Sequence of chain 2.O:
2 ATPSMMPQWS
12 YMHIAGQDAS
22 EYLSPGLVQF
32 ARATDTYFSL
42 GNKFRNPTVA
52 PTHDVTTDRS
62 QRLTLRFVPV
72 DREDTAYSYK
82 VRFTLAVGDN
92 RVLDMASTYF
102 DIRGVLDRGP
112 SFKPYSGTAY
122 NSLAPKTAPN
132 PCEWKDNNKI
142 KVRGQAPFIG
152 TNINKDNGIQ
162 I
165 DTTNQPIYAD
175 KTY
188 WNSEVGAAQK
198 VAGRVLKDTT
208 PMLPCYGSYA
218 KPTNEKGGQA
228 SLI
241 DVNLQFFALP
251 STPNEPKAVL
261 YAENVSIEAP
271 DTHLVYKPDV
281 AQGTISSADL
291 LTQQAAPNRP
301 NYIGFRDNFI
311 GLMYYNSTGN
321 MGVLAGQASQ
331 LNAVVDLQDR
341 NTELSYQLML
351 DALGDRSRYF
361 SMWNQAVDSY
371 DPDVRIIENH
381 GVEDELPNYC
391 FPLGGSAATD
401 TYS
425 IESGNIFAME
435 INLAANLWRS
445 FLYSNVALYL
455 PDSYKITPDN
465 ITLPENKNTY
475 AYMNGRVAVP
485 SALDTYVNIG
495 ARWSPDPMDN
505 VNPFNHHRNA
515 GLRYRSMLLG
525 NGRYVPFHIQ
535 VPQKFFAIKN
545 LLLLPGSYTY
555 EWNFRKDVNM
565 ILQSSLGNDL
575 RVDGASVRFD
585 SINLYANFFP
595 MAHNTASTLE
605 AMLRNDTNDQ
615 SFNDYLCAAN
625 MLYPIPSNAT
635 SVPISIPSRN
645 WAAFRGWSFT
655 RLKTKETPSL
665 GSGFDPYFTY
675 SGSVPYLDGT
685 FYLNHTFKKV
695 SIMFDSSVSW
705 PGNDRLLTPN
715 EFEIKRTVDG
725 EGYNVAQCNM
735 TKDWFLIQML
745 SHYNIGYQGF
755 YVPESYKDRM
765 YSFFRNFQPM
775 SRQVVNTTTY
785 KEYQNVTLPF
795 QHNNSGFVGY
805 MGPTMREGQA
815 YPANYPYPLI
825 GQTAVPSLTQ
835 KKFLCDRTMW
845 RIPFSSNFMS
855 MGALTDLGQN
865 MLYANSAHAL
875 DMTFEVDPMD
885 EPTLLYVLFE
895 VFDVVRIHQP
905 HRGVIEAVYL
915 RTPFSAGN

The small molecule below binds the protein below.
Small molecule (SMILES): CSCC[C@H](NC(=O)[C@H](Cc1ccccc1)NC(=O)[C@H]1CCCN1C(=O)[C@@H](N)CCCN=C(N)N)C(=O)NCC(=O)N[C@@H](C=O)[C@@H](C)O

Sequence of chain 2.N:
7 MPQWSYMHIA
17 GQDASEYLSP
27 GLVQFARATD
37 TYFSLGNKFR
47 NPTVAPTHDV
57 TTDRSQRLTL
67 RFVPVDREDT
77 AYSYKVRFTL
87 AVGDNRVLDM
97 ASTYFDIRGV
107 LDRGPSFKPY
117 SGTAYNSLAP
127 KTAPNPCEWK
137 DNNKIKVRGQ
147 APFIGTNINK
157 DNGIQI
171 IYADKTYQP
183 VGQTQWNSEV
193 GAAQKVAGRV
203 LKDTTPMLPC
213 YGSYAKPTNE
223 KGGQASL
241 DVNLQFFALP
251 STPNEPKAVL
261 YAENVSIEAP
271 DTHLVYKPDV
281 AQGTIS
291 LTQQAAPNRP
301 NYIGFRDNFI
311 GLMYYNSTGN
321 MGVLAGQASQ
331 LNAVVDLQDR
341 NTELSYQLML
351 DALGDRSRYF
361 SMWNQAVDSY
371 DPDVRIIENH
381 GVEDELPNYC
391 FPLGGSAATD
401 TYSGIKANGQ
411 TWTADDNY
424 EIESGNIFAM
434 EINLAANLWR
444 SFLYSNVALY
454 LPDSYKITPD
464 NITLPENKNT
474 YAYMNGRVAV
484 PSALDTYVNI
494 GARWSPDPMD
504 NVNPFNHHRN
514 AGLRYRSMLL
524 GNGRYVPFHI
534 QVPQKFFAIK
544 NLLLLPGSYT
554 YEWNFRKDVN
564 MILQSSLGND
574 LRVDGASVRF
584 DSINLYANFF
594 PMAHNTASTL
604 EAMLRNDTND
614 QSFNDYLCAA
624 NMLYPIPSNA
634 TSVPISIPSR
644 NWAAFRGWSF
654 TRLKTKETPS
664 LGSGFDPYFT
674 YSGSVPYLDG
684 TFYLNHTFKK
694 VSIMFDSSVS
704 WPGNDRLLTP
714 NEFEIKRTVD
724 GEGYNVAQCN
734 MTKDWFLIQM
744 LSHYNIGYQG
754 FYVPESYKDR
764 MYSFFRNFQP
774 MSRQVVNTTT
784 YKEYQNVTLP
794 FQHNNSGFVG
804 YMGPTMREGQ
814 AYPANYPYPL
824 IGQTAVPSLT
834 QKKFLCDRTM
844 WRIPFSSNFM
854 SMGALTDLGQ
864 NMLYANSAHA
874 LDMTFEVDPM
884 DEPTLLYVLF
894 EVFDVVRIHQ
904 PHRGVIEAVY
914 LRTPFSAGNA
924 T

Binding-site contacts:
Ligand atom CG contacts residue TYR38 of chain 2.N at 3.7 Å (hydrophobic).
Ligand atom N contacts residue VAL50 of chain 2.O at 3.6 Å (h-bond).
Ligand atom O contacts residue PRO52 of chain 2.O at 4.0 Å.
Ligand atom C contacts residue PRO52 of chain 2.O at 4.2 Å (hydrophobic).
Ligand atom CZ contacts residue PHE31 of chain 2.N at 4.3 Å (hydrophobic).
Ligand atom N contacts residue VAL50 of chain 2.O at 4.2 Å.
Ligand atom CA contacts residue VAL50 of chain 2.O at 3.0 Å (hydrophobic).
Ligand atom CA contacts residue PRO52 of chain 2.O at 4.1 Å (hydrophobic).
Ligand atom O contacts residue GLY17 of chain 2.O at 4.0 Å.
Ligand atom N contacts residue PRO52 of chain 2.O at 4.0 Å.
Ligand atom CB contacts residue VAL56 of chain 2.O at 4.2 Å (hydrophobic).
Ligand atom O contacts residue PRO48 of chain 2.O at 3.4 Å.
Ligand atom NH1 contacts residue PHE31 of chain 2.N at 3.0 Å.
Ligand atom CA contacts residue ALA51 of chain 2.O at 4.4 Å (hydrophobic).
Ligand atom CB contacts residue ALA34 of chain 2.N at 4.3 Å (hydrophobic).
Ligand atom CA contacts residue PRO48 of chain 2.O at 4.2 Å (hydrophobic).
Ligand atom NH1 contacts residue MET606 of chain 2.O at 4.0 Å.
Ligand atom OG1 contacts residue THR49 of chain 2.O at 4.2 Å.
Ligand atom NH2 contacts residue THR602 of chain 2.O at 4.4 Å.
Ligand atom NH2 contacts residue MET606 of chain 2.O at 4.2 Å.
Ligand atom C contacts residue PRO48 of chain 2.O at 3.9 Å (hydrophobic).
Ligand atom C contacts residue VAL50 of chain 2.O at 3.6 Å (hydrophobic).
Ligand atom O contacts residue VAL50 of chain 2.O at 3.7 Å.
Ligand atom O contacts residue ALA34 of chain 2.N at 4.1 Å.
Ligand atom CZ contacts residue PHE31 of chain 2.N at 4.2 Å (hydrophobic).
Ligand atom O contacts residue THR49 of chain 2.O at 4.2 Å.
Ligand atom CD2 contacts residue HIS54 of chain 2.O at 4.4 Å.
Ligand atom CD2 contacts residue TYR38 of chain 2.N at 3.8 Å (hydrophobic).
Ligand atom CB contacts residue TYR38 of chain 2.N at 3.6 Å (hydrophobic).
Ligand atom CE2 contacts residue ASP55 of chain 2.O at 3.6 Å.
Ligand atom CB contacts residue PRO52 of chain 2.O at 3.8 Å (hydrophobic).
Ligand atom CD1 contacts residue TYR38 of chain 2.N at 4.4 Å (hydrophobic).
Ligand atom CB contacts residue THR49 of chain 2.O at 4.0 Å.
Ligand atom CE2 contacts residue THR599 of chain 2.O at 4.2 Å.
Ligand atom CB contacts residue PRO48 of chain 2.O at 3.9 Å (hydrophobic).
Ligand atom OG1 contacts residue PRO48 of chain 2.O at 3.1 Å.
Ligand atom CD2 contacts residue ASP55 of chain 2.O at 3.8 Å.
Ligand atom CD2 contacts residue VAL56 of chain 2.O at 3.8 Å (hydrophobic).
Ligand atom NH1 contacts residue GLY27 of chain 2.N at 4.4 Å.
Ligand atom CD1 contacts residue ALA34 of chain 2.N at 4.3 Å (hydrophobic).

Sequence of chain 2.P:
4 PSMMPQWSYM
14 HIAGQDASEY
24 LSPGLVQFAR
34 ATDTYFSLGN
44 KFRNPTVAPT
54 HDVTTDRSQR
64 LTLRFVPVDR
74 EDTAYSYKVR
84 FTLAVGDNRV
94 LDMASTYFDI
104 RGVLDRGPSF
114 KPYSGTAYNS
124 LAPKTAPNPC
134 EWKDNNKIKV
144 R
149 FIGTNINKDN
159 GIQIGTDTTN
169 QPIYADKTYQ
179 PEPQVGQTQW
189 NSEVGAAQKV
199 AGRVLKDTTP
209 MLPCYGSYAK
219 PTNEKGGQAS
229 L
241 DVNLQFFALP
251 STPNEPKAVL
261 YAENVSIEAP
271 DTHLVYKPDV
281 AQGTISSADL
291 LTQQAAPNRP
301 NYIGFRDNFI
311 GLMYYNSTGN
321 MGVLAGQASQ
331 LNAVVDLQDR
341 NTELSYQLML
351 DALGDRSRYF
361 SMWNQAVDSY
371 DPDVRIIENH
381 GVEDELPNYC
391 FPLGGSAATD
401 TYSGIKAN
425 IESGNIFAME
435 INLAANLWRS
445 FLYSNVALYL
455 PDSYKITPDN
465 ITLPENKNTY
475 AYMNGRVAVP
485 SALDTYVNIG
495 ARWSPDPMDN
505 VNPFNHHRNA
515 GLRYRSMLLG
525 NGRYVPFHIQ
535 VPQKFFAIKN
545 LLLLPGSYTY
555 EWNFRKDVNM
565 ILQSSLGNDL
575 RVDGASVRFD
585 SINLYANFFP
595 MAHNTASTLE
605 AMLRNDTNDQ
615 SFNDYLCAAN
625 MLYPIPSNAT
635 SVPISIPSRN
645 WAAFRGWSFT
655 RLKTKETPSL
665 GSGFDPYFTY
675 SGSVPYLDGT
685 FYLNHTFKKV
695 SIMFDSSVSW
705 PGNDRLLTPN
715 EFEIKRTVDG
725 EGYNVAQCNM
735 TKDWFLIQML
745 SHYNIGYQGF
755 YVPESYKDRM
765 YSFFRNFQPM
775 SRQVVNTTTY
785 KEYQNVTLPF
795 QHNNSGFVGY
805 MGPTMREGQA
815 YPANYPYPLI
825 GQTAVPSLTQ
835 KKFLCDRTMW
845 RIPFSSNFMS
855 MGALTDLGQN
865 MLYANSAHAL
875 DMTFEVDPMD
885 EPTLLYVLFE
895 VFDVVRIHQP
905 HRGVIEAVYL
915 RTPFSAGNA